Sequence of chain 1.O:
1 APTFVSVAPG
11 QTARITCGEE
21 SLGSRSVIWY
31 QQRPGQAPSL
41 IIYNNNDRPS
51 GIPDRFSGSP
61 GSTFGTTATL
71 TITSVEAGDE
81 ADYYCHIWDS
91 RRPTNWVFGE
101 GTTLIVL

Binding-site contacts:
Ligand atom O6 contacts residue ARG102 of chain 1.N at 4.5 Å.
Ligand atom O6 contacts residue THR115 of chain 1.N at 2.8 Å (h-bond).
Ligand atom O3 contacts residue THR94 of chain 1.O at 4.2 Å.
Ligand atom N2 contacts residue ASN107 of chain 1.C at 3.0 Å (h-bond).
Ligand atom O2 contacts residue ASP56 of chain 1.N at 4.2 Å.
Ligand atom C5 contacts residue ASN107 of chain 1.C at 3.6 Å.
Ligand atom O2 contacts residue GLY55 of chain 1.N at 4.1 Å.
Ligand atom O7 contacts residue ASN58 of chain 1.N at 3.7 Å.
Ligand atom O7 contacts residue ASN107 of chain 1.C at 3.0 Å (h-bond).
Ligand atom C4 contacts residue ASN107 of chain 1.C at 4.3 Å.
Ligand atom C8 contacts residue ARG92 of chain 1.O at 4.1 Å.
Ligand atom C8 contacts residue PRO93 of chain 1.O at 3.9 Å (hydrophobic).
Ligand atom C6 contacts residue THR109 of chain 1.C at 3.7 Å.
Ligand atom C8 contacts residue ASP89 of chain 1.O at 4.3 Å.
Ligand atom C3 contacts residue THR94 of chain 1.O at 4.0 Å.
Ligand atom C4 contacts residue TYR50 of chain 1.N at 4.4 Å (hydrophobic).
Ligand atom N2 contacts residue THR94 of chain 1.O at 3.0 Å (h-bond).
Ligand atom C8 contacts residue ASN107 of chain 1.C at 4.4 Å.
Ligand atom C7 contacts residue THR94 of chain 1.O at 3.7 Å.
Ligand atom O5 contacts residue THR109 of chain 1.C at 4.5 Å.
Ligand atom C1 contacts residue ASN107 of chain 1.C at 1.4 Å.
Ligand atom O7 contacts residue PHE114 of chain 1.N at 4.0 Å.
Ligand atom C2 contacts residue ASN107 of chain 1.C at 2.5 Å.
Ligand atom C8 contacts residue TRP88 of chain 1.O at 4.3 Å (hydrophobic).
Ligand atom C8 contacts residue THR94 of chain 1.O at 3.4 Å.
Ligand atom C7 contacts residue ASN107 of chain 1.C at 3.2 Å.
Ligand atom C3 contacts residue ASN107 of chain 1.C at 3.8 Å.
Ligand atom O5 contacts residue ASN107 of chain 1.C at 2.3 Å (h-bond).
Ligand atom C6 contacts residue THR115 of chain 1.N at 3.3 Å.
Ligand atom C2 contacts residue THR94 of chain 1.O at 4.0 Å.
Ligand atom O6 contacts residue THR109 of chain 1.C at 4.4 Å.

Sequence of chain 1.C:
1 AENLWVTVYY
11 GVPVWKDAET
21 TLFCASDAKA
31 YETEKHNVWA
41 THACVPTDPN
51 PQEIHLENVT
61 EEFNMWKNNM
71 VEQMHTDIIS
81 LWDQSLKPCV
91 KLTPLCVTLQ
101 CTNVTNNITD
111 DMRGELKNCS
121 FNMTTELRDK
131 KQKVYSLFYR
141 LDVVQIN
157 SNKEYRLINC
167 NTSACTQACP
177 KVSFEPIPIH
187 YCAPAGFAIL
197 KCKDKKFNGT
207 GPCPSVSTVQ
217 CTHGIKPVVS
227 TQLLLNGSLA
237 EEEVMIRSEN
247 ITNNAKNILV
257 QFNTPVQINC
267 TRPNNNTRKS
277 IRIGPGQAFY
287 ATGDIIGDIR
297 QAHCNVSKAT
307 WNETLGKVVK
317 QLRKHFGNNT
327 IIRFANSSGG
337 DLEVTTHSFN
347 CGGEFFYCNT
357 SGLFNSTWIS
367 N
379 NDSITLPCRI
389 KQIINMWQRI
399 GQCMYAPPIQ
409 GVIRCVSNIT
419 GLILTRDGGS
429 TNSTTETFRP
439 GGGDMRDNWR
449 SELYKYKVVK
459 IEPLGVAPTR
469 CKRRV

A small-molecule ligand and the protein it binds are described below.
Small molecule (SMILES): CC(=O)N[C@H]1[C@H](O[C@H]2[C@H](O)[C@@H](NC(C)=O)CO[C@@H]2CO)O[C@H](CO)[C@@H](O[C@@H]2O[C@H](CO)[C@@H](O)[C@H](O)[C@@H]2O)[C@@H]1O

Sequence of chain 1.N:
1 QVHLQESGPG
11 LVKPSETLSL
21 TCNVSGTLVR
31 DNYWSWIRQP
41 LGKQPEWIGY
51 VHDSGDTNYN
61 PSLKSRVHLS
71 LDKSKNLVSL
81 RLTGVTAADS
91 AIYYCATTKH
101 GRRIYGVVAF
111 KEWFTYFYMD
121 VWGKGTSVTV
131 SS